Sequence of chain 8.B:
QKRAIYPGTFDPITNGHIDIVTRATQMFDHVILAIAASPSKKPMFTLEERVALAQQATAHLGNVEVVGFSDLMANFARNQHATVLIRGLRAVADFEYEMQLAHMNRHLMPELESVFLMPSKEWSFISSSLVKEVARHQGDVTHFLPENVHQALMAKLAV

A small-molecule ligand and the protein it binds are described below.
Small molecule (SMILES): c1ccc(Cn2cnc3ncccc32)cc1

Binding-site contacts:
Ligand atom C11 contacts residue GLU134 of chain 8.B at 3.5 Å.
Ligand atom C10 contacts residue LEU102 of chain 12.B at 4.0 Å (hydrophobic).
Ligand atom C7 contacts residue ASP72 of chain 12.B at 4.3 Å.
Ligand atom C3 contacts residue ALA37 of chain 12.B at 3.7 Å (hydrophobic).
Ligand atom C9 contacts residue LEU102 of chain 12.B at 3.6 Å (hydrophobic).
Ligand atom N contacts residue GLU134 of chain 8.B at 4.3 Å.
Ligand atom C3 contacts residue PHE70 of chain 12.B at 4.0 Å (hydrophobic).
Ligand atom C8 contacts residue LEU73 of chain 12.B at 3.6 Å (hydrophobic).
Ligand atom C12 contacts residue MET74 of chain 12.B at 4.4 Å (hydrophobic).
Ligand atom N2 contacts residue LEU102 of chain 12.B at 4.0 Å.
Ligand atom C4 contacts residue GLY9 of chain 12.B at 3.6 Å.
Ligand atom C4 contacts residue THR10 of chain 12.B at 3.9 Å.
Ligand atom C2 contacts residue ALA37 of chain 12.B at 3.9 Å (hydrophobic).
Ligand atom N2 contacts residue VAL135 of chain 8.B at 4.4 Å.
Ligand atom C4 contacts residue ALA37 of chain 12.B at 4.1 Å (hydrophobic).
Ligand atom N1 contacts residue MET74 of chain 12.B at 2.8 Å (h-bond).
Ligand atom N1 contacts residue LEU73 of chain 12.B at 3.4 Å.
Ligand atom N contacts residue MET74 of chain 12.B at 4.4 Å.
Ligand atom C1 contacts residue ALA37 of chain 12.B at 4.5 Å (hydrophobic).
Ligand atom C7 contacts residue LEU73 of chain 12.B at 3.9 Å (hydrophobic).
Ligand atom C10 contacts residue TYR98 of chain 12.B at 3.8 Å (hydrophobic).
Ligand atom C9 contacts residue LEU73 of chain 12.B at 4.3 Å (hydrophobic).
Ligand atom C3 contacts residue GLY9 of chain 12.B at 4.0 Å.
Ligand atom C12 contacts residue GLU134 of chain 8.B at 4.1 Å.
Ligand atom C10 contacts residue LEU131 of chain 8.B at 4.0 Å (hydrophobic).
Ligand atom C8 contacts residue MET74 of chain 12.B at 4.1 Å (hydrophobic).
Ligand atom N2 contacts residue MET74 of chain 12.B at 4.3 Å.
Ligand atom C2 contacts residue MET74 of chain 12.B at 3.9 Å (hydrophobic).
Ligand atom C1 contacts residue MET74 of chain 12.B at 4.5 Å (hydrophobic).
Ligand atom C2 contacts residue PHE70 of chain 12.B at 4.0 Å (hydrophobic).
Ligand atom C contacts residue GLU134 of chain 8.B at 3.8 Å.
Ligand atom C9 contacts residue LEU131 of chain 8.B at 4.2 Å (hydrophobic).
Ligand atom C11 contacts residue TYR98 of chain 12.B at 4.1 Å (hydrophobic).
Ligand atom N2 contacts residue ASN106 of chain 12.B at 4.4 Å.
Ligand atom C10 contacts residue GLU134 of chain 8.B at 3.8 Å.
Ligand atom C5 contacts residue THR10 of chain 12.B at 3.7 Å.
Ligand atom C9 contacts residue VAL135 of chain 8.B at 3.9 Å (hydrophobic).
Ligand atom C3 contacts residue MET74 of chain 12.B at 3.9 Å (hydrophobic).
Ligand atom C7 contacts residue MET74 of chain 12.B at 3.3 Å (hydrophobic).
Ligand atom N2 contacts residue LEU73 of chain 12.B at 3.5 Å.

Sequence of chain 12.B:
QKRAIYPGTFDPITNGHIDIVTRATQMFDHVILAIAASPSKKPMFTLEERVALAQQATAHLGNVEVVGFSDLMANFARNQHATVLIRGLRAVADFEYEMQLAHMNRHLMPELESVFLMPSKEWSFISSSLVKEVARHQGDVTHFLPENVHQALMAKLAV